Sequence of chain 1.JA:
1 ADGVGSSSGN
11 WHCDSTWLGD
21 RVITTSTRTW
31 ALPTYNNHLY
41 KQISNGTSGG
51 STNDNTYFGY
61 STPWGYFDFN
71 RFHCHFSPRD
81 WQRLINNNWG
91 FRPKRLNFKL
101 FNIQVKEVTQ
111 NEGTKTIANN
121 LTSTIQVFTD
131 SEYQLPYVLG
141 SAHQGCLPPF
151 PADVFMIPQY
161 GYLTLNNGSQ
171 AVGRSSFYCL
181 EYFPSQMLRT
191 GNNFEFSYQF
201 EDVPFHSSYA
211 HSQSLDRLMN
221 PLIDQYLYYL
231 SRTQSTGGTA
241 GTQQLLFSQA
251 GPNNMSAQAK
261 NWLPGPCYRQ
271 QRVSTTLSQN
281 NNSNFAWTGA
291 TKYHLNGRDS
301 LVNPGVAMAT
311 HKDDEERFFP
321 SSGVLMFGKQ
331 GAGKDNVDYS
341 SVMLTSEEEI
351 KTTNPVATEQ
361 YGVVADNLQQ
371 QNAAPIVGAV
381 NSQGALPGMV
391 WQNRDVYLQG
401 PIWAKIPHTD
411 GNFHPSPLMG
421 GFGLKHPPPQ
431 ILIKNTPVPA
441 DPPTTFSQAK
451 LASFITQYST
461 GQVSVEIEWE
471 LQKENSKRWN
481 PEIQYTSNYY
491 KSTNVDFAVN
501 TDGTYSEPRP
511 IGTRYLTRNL

Sequence of chain 1.IA:
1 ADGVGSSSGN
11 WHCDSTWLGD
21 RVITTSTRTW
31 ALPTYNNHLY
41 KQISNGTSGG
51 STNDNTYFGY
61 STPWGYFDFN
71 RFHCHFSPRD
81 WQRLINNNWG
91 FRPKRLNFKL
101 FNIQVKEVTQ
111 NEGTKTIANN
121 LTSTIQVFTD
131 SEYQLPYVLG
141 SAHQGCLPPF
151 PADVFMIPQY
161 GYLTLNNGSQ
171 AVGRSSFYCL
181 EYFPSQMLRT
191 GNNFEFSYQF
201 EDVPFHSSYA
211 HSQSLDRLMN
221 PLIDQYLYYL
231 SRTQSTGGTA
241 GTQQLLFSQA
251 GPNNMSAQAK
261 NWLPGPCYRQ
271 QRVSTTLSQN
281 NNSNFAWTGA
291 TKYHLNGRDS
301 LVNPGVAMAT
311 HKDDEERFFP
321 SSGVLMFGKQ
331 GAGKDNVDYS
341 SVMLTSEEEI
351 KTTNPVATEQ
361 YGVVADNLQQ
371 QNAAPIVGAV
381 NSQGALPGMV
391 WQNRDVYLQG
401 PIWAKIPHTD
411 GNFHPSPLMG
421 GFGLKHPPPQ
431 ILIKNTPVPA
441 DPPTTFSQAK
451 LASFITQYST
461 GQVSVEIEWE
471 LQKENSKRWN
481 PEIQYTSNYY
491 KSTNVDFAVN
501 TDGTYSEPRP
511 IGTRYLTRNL

The small molecule below binds the protein below.
Small molecule (SMILES): OC[C@H]1O[C@@H](O)[C@H](O)[C@@H](O)[C@H]1O

Binding-site contacts:
Ligand atom O4 contacts residue TRP287 of chain 1.JA at 2.1 Å.
Ligand atom O3 contacts residue ASN254 of chain 1.IA at 3.8 Å.
Ligand atom C4 contacts residue TRP287 of chain 1.JA at 3.4 Å (hydrophobic).
Ligand atom O1 contacts residue TRP287 of chain 1.JA at 3.0 Å (h-bond).
Ligand atom C1 contacts residue TRP287 of chain 1.JA at 3.8 Å (hydrophobic).
Ligand atom C3 contacts residue TRP287 of chain 1.JA at 4.3 Å (hydrophobic).
Ligand atom C2 contacts residue TRP287 of chain 1.JA at 3.8 Å (hydrophobic).
Ligand atom O3 contacts residue ALA257 of chain 1.IA at 4.5 Å.
Ligand atom O2 contacts residue THR52 of chain 1.JA at 4.4 Å.
Ligand atom O2 contacts residue ASN254 of chain 1.IA at 4.0 Å.
Ligand atom C5 contacts residue TRP287 of chain 1.JA at 3.9 Å (hydrophobic).
Ligand atom O5 contacts residue TRP287 of chain 1.JA at 3.3 Å.
Ligand atom C6 contacts residue TRP287 of chain 1.JA at 3.8 Å (hydrophobic).
Ligand atom C3 contacts residue ASN254 of chain 1.IA at 4.1 Å.
Ligand atom O2 contacts residue ASN55 of chain 1.JA at 3.5 Å (h-bond).
Ligand atom O3 contacts residue TRP287 of chain 1.JA at 3.8 Å.
Ligand atom O2 contacts residue SER256 of chain 1.IA at 4.0 Å.